A protein and the small-molecule ligand that binds it are described below.
Small molecule (SMILES): CC(=O)N[C@H]1[C@H](O[C@H]2[C@H](O)[C@@H](NC(C)=O)CO[C@@H]2CO)O[C@H](CO)[C@@H](O)[C@@H]1O

Binding-site contacts:
Ligand atom O7 contacts residue LEU87 of chain 1.A at 3.8 Å.
Ligand atom C3 contacts residue TYR110 of chain 1.A at 3.4 Å (hydrophobic).
Ligand atom O5 contacts residue ALA109 of chain 1.A at 4.5 Å.
Ligand atom C7 contacts residue ASN199 of chain 1.A at 3.3 Å.
Ligand atom C8 contacts residue TRP171 of chain 1.A at 3.5 Å (hydrophobic).
Ligand atom O5 contacts residue ASN199 of chain 1.A at 2.3 Å (h-bond).
Ligand atom C8 contacts residue TYR110 of chain 1.A at 3.9 Å (hydrophobic).
Ligand atom N2 contacts residue TYR110 of chain 1.A at 2.8 Å (h-bond).
Ligand atom O4 contacts residue VAL111 of chain 1.A at 3.9 Å.
Ligand atom C1 contacts residue TYR110 of chain 1.A at 3.4 Å (hydrophobic).
Ligand atom C5 contacts residue ASN199 of chain 1.A at 3.6 Å.
Ligand atom C2 contacts residue ASN199 of chain 1.A at 2.5 Å.
Ligand atom C4 contacts residue ASN199 of chain 1.A at 4.2 Å.
Ligand atom C8 contacts residue TYR84 of chain 1.A at 3.7 Å (hydrophobic).
Ligand atom O3 contacts residue TYR110 of chain 1.A at 4.2 Å.
Ligand atom C2 contacts residue TYR110 of chain 1.A at 3.4 Å (hydrophobic).
Ligand atom C3 contacts residue ASN199 of chain 1.A at 3.8 Å.
Ligand atom C1 contacts residue ASN199 of chain 1.A at 1.4 Å.
Ligand atom C7 contacts residue TYR110 of chain 1.A at 3.8 Å (hydrophobic).
Ligand atom C8 contacts residue ASN199 of chain 1.A at 4.3 Å.
Ligand atom O7 contacts residue ASN199 of chain 1.A at 3.5 Å (h-bond).
Ligand atom O7 contacts residue VAL111 of chain 1.A at 3.9 Å.
Ligand atom C3 contacts residue VAL111 of chain 1.A at 4.3 Å (hydrophobic).
Ligand atom N2 contacts residue ASN199 of chain 1.A at 2.9 Å (h-bond).

Sequence of chain 1.A:
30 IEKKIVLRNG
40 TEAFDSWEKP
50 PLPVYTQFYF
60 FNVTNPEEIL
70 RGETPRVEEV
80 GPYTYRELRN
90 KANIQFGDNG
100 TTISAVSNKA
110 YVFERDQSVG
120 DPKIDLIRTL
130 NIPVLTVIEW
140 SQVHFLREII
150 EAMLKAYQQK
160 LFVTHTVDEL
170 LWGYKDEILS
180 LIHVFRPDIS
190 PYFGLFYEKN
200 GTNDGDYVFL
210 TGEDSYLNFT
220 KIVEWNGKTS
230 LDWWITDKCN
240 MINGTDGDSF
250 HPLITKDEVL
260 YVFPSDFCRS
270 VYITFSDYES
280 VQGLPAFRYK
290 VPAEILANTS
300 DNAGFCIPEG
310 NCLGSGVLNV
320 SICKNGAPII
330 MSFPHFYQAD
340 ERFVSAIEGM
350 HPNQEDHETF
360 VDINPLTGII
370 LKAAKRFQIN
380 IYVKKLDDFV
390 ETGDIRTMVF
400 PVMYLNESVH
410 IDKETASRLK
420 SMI